Sequence of chain 1.D:
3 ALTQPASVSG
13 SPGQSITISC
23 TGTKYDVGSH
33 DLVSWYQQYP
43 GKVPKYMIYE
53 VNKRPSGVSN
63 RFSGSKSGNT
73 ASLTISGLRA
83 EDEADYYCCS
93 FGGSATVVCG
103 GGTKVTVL

Sequence of chain 1.A:
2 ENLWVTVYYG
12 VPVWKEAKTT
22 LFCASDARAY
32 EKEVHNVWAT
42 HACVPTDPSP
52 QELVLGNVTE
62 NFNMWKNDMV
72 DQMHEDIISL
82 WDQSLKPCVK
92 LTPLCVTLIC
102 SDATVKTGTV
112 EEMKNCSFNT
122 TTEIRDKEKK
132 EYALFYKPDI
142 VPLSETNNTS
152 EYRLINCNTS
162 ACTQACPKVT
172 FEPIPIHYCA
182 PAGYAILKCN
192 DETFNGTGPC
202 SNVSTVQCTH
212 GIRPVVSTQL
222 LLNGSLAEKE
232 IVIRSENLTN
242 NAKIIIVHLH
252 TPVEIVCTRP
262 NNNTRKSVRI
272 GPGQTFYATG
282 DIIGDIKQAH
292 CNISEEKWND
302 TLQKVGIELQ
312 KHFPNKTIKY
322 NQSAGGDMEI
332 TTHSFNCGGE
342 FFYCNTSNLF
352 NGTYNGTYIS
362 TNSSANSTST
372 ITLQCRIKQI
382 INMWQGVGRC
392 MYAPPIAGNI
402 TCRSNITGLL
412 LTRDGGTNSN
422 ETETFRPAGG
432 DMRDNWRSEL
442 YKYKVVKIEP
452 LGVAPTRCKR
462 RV

A protein and the small-molecule ligand that binds it are described below.
Small molecule (SMILES): CC(=O)N[C@H]1[C@H](O[C@H]2[C@H](O)[C@@H](NC(C)=O)CO[C@@H]2CO)O[C@H](CO)[C@@H](O[C@@H]2O[C@H](CO)[C@@H](O)[C@H](O)[C@@H]2O)[C@@H]1O

Binding-site contacts:
Ligand atom O6 contacts residue TYR27 of chain 1.D at 2.9 Å.
Ligand atom C6 contacts residue TYR27 of chain 1.D at 4.3 Å (hydrophobic).
Ligand atom C6 contacts residue SER96 of chain 1.D at 4.0 Å.
Ligand atom O3 contacts residue GLY95 of chain 1.D at 3.7 Å.
Ligand atom N2 contacts residue GLY95 of chain 1.D at 4.1 Å.
Ligand atom O6 contacts residue THR265 of chain 1.A at 4.4 Å.
Ligand atom C8 contacts residue ASN263 of chain 1.A at 3.5 Å.
Ligand atom N2 contacts residue SER96 of chain 1.D at 4.1 Å.
Ligand atom C3 contacts residue ASN263 of chain 1.A at 3.8 Å.
Ligand atom C5 contacts residue ASN263 of chain 1.A at 3.8 Å.
Ligand atom C2 contacts residue SER96 of chain 1.D at 4.3 Å.
Ligand atom O5 contacts residue ASN264 of chain 1.A at 4.1 Å.
Ligand atom C6 contacts residue ASN264 of chain 1.A at 4.4 Å.
Ligand atom C8 contacts residue SER96 of chain 1.D at 4.4 Å.
Ligand atom O7 contacts residue ASN263 of chain 1.A at 3.1 Å (h-bond).
Ligand atom O3 contacts residue SER96 of chain 1.D at 4.0 Å.
Ligand atom O6 contacts residue GLY95 of chain 1.D at 4.3 Å.
Ligand atom C7 contacts residue ASN263 of chain 1.A at 3.2 Å.
Ligand atom C2 contacts residue ASN263 of chain 1.A at 2.4 Å.
Ligand atom C4 contacts residue ASN263 of chain 1.A at 4.2 Å.
Ligand atom O5 contacts residue ASN263 of chain 1.A at 2.5 Å (h-bond).
Ligand atom N2 contacts residue ASN263 of chain 1.A at 2.9 Å (h-bond).
Ligand atom C1 contacts residue ASN263 of chain 1.A at 1.6 Å.